Binding-site contacts:
Ligand atom C5C contacts residue TYR128 of chain 12.A at 3.5 Å (hydrophobic).
Ligand atom C1B contacts residue MET221 of chain 12.A at 4.0 Å (hydrophobic).
Ligand atom O1 contacts residue VAL188 of chain 12.A at 3.8 Å.
Ligand atom C31 contacts residue ALA150 of chain 12.A at 3.5 Å (hydrophobic).
Ligand atom C6B contacts residue TYR197 of chain 12.A at 3.6 Å (hydrophobic).
Ligand atom C31 contacts residue SER175 of chain 12.A at 3.6 Å.
Ligand atom C6C contacts residue VAL191 of chain 12.A at 3.2 Å (hydrophobic).
Ligand atom CM1 contacts residue SER107 of chain 12.A at 3.6 Å.
Ligand atom C6C contacts residue MET221 of chain 12.A at 3.7 Å (hydrophobic).
Ligand atom C1C contacts residue TYR152 of chain 12.A at 4.0 Å (hydrophobic).
Ligand atom O1B contacts residue ILE104 of chain 12.A at 3.8 Å.
Ligand atom C4C contacts residue ILE104 of chain 12.A at 3.7 Å (hydrophobic).
Ligand atom C2C contacts residue VAL188 of chain 12.A at 3.2 Å (hydrophobic).
Ligand atom O1B contacts residue TYR128 of chain 12.A at 3.9 Å.
Ligand atom C31 contacts residue PRO174 of chain 12.A at 3.4 Å (hydrophobic).
Ligand atom C5C contacts residue ILE104 of chain 12.A at 3.5 Å (hydrophobic).
Ligand atom C3 contacts residue PHE186 of chain 12.A at 3.8 Å (hydrophobic).
Ligand atom C5B contacts residue LEU106 of chain 12.A at 3.8 Å (hydrophobic).
Ligand atom O1 contacts residue PHE186 of chain 12.A at 3.5 Å.
Ligand atom C3C contacts residue VAL188 of chain 12.A at 3.3 Å (hydrophobic).
Ligand atom C7C contacts residue TYR128 of chain 12.A at 3.6 Å (hydrophobic).
Ligand atom C3B contacts residue MET221 of chain 12.A at 4.0 Å (hydrophobic).
Ligand atom C4C contacts residue TYR152 of chain 12.A at 3.8 Å (hydrophobic).
Ligand atom C4 contacts residue MET224 of chain 12.A at 3.8 Å (hydrophobic).
Ligand atom N2 contacts residue PHE186 of chain 12.A at 3.7 Å.
Ligand atom C3 contacts residue PRO174 of chain 12.A at 3.8 Å (hydrophobic).
Ligand atom C5B contacts residue TYR197 of chain 12.A at 3.7 Å (hydrophobic).
Ligand atom C2B contacts residue MET221 of chain 12.A at 3.6 Å (hydrophobic).
Ligand atom C7C contacts residue TYR197 of chain 12.A at 3.8 Å (hydrophobic).
Ligand atom C4 contacts residue TYR152 of chain 12.A at 3.9 Å (hydrophobic).
Ligand atom C3C contacts residue TYR128 of chain 12.A at 3.9 Å (hydrophobic).
Ligand atom N2 contacts residue PRO174 of chain 12.A at 3.9 Å.
Ligand atom C5 contacts residue TYR152 of chain 12.A at 3.8 Å (hydrophobic).
Ligand atom C31 contacts residue VAL176 of chain 12.A at 3.3 Å (hydrophobic).
Ligand atom O1 contacts residue TYR152 of chain 12.A at 3.9 Å.
Ligand atom C5 contacts residue PHE186 of chain 12.A at 3.5 Å (hydrophobic).
Ligand atom O1B contacts residue MET221 of chain 12.A at 3.4 Å.
Ligand atom O1 contacts residue ALA24 of chain 12.C at 3.6 Å.
Ligand atom N2 contacts residue ALA24 of chain 12.C at 3.4 Å.
Ligand atom C4 contacts residue PHE186 of chain 12.A at 3.6 Å (hydrophobic).

Sequence of chain 12.C:
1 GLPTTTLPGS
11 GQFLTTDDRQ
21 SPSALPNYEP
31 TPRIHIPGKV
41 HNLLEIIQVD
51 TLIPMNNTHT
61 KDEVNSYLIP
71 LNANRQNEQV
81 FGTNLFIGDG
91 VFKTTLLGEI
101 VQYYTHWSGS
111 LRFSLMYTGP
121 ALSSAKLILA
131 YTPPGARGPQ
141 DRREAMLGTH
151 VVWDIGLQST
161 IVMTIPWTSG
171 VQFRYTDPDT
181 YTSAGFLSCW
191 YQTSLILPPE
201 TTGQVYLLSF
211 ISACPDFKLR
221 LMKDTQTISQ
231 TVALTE

This protein binds this small molecule.
Small molecule (SMILES): Cc1cc(CCCCCCCOc2ccc(C3=N[C@@H](C)CO3)cc2)on1

Sequence of chain 12.A:
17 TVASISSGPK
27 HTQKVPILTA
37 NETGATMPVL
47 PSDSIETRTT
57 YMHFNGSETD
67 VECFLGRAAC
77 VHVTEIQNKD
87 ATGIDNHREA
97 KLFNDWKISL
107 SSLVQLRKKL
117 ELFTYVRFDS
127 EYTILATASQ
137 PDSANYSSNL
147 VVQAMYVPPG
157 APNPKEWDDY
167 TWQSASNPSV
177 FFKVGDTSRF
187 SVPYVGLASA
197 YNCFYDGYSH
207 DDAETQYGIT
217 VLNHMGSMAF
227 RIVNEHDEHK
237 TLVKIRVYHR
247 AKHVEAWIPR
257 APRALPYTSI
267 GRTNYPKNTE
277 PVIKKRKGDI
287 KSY